Binding-site contacts:
Ligand atom C contacts residue SER32 of chain 3.A at 3.5 Å.
Ligand atom O contacts residue SER32 of chain 3.A at 3.3 Å (h-bond).
Ligand atom OE1 contacts residue PRO30 of chain 3.A at 4.1 Å.
Ligand atom OXT contacts residue LYS31 of chain 3.A at 3.6 Å.
Ligand atom CD contacts residue PRO30 of chain 3.A at 4.0 Å (hydrophobic).
Ligand atom OE1 contacts residue ALA24 of chain 3.A at 3.9 Å.
Ligand atom NE2 contacts residue PRO30 of chain 3.A at 3.6 Å.
Ligand atom OXT contacts residue THR33 of chain 3.A at 4.4 Å.
Ligand atom CD contacts residue LYS31 of chain 3.A at 3.2 Å.
Ligand atom CG contacts residue LYS31 of chain 3.A at 3.4 Å.
Ligand atom OE1 contacts residue ILE29 of chain 3.A at 4.4 Å.
Ligand atom OXT contacts residue PRO30 of chain 3.A at 2.9 Å.
Ligand atom OE1 contacts residue LYS31 of chain 3.A at 3.1 Å (salt-bridge).
Ligand atom CA contacts residue LYS31 of chain 3.A at 4.1 Å.
Ligand atom NE2 contacts residue LYS31 of chain 3.A at 3.7 Å.
Ligand atom CA contacts residue PRO30 of chain 3.A at 3.8 Å (hydrophobic).
Ligand atom O contacts residue LYS31 of chain 3.A at 3.9 Å.
Ligand atom C contacts residue LYS31 of chain 3.A at 3.6 Å.
Ligand atom CB contacts residue LYS31 of chain 3.A at 4.4 Å.
Ligand atom C contacts residue PRO30 of chain 3.A at 3.6 Å (hydrophobic).
Ligand atom OXT contacts residue SER32 of chain 3.A at 2.6 Å (h-bond).

This small molecule binds to this protein.
Small molecule (SMILES): NC(=O)CC[C@H](N)C(=O)O

Sequence of chain 3.A:
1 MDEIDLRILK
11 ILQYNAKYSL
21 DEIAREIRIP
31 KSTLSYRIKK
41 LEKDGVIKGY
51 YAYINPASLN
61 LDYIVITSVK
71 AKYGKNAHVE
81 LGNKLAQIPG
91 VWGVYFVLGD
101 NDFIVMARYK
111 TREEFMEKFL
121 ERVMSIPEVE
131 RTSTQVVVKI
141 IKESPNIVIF